Binding-site contacts:
Ligand atom O contacts residue SER96 of chain 46.C at 3.6 Å.
Ligand atom C contacts residue GLN95 of chain 46.C at 3.1 Å.
Ligand atom OXT contacts residue ASP235 of chain 46.C at 2.9 Å (salt-bridge).
Ligand atom C contacts residue ASP235 of chain 46.C at 4.0 Å.
Ligand atom OXT contacts residue GLN95 of chain 46.C at 2.7 Å (h-bond).
Ligand atom C contacts residue CYS1 of chain 46.E at 2.8 Å (hydrophobic).
Ligand atom O contacts residue GLN95 of chain 46.C at 3.3 Å (h-bond).
Ligand atom N contacts residue CYS1 of chain 46.E at 1.3 Å.
Ligand atom OXT contacts residue CYS1 of chain 46.E at 2.7 Å (h-bond).
Ligand atom N contacts residue MET247 of chain 46.A at 3.8 Å.
Ligand atom CA contacts residue PHE264 of chain 46.A at 3.1 Å (hydrophobic).
Ligand atom CA contacts residue CYS265 of chain 46.A at 4.4 Å (hydrophobic).
Ligand atom O contacts residue PHE264 of chain 46.A at 3.9 Å.
Ligand atom O contacts residue CYS1 of chain 46.E at 3.7 Å.
Ligand atom CA contacts residue MET247 of chain 46.A at 4.1 Å (hydrophobic).
Ligand atom CA contacts residue GLN95 of chain 46.C at 4.2 Å.
Ligand atom OXT contacts residue PHE264 of chain 46.A at 4.2 Å.
Ligand atom N contacts residue PHE264 of chain 46.A at 3.5 Å (h-bond).
Ligand atom CA contacts residue CYS1 of chain 46.E at 2.4 Å (hydrophobic).
Ligand atom C contacts residue MET247 of chain 46.A at 3.9 Å (hydrophobic).
Ligand atom O contacts residue MET247 of chain 46.A at 3.4 Å (h-bond).
Ligand atom O contacts residue ASP235 of chain 46.C at 4.5 Å.
Ligand atom C contacts residue PHE264 of chain 46.A at 3.8 Å (hydrophobic).

Sequence of chain 46.A:
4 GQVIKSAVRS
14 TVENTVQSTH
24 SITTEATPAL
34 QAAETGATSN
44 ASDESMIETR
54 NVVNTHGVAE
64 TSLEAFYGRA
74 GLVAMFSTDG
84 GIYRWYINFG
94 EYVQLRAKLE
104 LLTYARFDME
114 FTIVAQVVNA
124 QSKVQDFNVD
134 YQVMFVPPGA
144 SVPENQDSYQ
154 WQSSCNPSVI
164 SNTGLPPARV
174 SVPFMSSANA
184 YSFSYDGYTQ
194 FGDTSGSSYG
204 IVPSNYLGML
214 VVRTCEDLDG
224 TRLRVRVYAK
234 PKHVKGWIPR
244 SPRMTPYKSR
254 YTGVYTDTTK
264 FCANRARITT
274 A

A protein and the small-molecule ligand that binds it are described below.
Small molecule (SMILES): NCC(=O)O

Sequence of chain 46.C:
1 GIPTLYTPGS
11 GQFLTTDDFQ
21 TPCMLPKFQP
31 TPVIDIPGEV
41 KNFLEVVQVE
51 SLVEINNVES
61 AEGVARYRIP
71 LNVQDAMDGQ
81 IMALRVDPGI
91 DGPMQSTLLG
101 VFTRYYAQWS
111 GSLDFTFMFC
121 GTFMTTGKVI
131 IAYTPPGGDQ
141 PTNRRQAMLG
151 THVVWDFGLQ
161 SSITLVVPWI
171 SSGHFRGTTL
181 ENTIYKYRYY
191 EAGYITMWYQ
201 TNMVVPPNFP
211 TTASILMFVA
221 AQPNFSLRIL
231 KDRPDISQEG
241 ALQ